Binding-site contacts:
Ligand atom C7 contacts residue ASN38 of chain 1.E at 3.6 Å.
Ligand atom C5 contacts residue ASN38 of chain 1.E at 3.6 Å.
Ligand atom C8 contacts residue ARG37 of chain 1.E at 4.0 Å.
Ligand atom C4 contacts residue ASN38 of chain 1.E at 4.2 Å.
Ligand atom C2 contacts residue ASN38 of chain 1.E at 2.5 Å.
Ligand atom O5 contacts residue ASN38 of chain 1.E at 2.3 Å (h-bond).
Ligand atom C3 contacts residue ASN38 of chain 1.E at 3.8 Å.
Ligand atom C7 contacts residue ARG37 of chain 1.E at 4.1 Å.
Ligand atom N2 contacts residue ASN38 of chain 1.E at 2.9 Å (h-bond).
Ligand atom O7 contacts residue ASN38 of chain 1.E at 3.5 Å (h-bond).
Ligand atom C1 contacts residue ASN38 of chain 1.E at 1.4 Å.
Ligand atom O7 contacts residue ARG37 of chain 1.E at 4.3 Å.

This small molecule binds to this protein.
Small molecule (SMILES): CC(=O)N[C@@H]1[C@@H](O)[C@H](O)[C@@H](CO)O[C@H]1O

Sequence of chain 1.E:
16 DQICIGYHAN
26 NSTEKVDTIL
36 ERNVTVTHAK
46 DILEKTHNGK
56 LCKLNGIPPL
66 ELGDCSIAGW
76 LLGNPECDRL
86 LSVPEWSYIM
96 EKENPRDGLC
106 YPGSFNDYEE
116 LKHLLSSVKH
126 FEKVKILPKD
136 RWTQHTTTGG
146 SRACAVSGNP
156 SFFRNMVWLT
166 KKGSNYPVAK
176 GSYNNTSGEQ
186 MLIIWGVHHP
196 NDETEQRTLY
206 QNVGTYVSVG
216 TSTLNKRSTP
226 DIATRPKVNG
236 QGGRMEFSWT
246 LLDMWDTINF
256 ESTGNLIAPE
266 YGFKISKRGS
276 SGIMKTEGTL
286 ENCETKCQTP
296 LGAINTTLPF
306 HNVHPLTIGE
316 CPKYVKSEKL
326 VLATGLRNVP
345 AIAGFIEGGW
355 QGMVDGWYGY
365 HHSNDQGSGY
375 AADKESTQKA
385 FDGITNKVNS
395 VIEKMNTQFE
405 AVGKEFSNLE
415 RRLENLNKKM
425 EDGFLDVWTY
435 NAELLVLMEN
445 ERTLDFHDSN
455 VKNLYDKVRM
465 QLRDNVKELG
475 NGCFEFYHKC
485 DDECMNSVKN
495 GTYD